The small molecule below binds the protein below.
Small molecule (SMILES): CC(=O)N[C@H]1CO[C@H](CO[C@@H]2O[C@@H](C)[C@@H](O)[C@@H](O)[C@@H]2O)[C@@H](O)[C@@H]1O

Binding-site contacts:
Ligand atom O3 contacts residue VAL178 of chain 1.B at 4.0 Å.
Ligand atom C4 contacts residue GLY181 of chain 1.B at 4.2 Å.
Ligand atom C3 contacts residue ASN144 of chain 1.B at 3.8 Å.
Ligand atom C3 contacts residue GLN121 of chain 1.B at 3.3 Å.
Ligand atom C7 contacts residue ASN144 of chain 1.B at 3.4 Å.
Ligand atom C5 contacts residue ASN144 of chain 1.B at 3.6 Å.
Ligand atom O4 contacts residue GLY181 of chain 1.B at 2.8 Å (h-bond).
Ligand atom C2 contacts residue ARG5 of chain 1.B at 4.5 Å.
Ligand atom O4 contacts residue ASN180 of chain 1.B at 2.9 Å (h-bond).
Ligand atom C4 contacts residue VAL178 of chain 1.B at 3.6 Å (hydrophobic).
Ligand atom O3 contacts residue CYS179 of chain 1.B at 3.4 Å.
Ligand atom N2 contacts residue ASN144 of chain 1.B at 3.0 Å (h-bond).
Ligand atom C2 contacts residue ASN144 of chain 1.B at 2.4 Å.
Ligand atom C3 contacts residue CYS122 of chain 1.B at 4.3 Å (hydrophobic).
Ligand atom C4 contacts residue CYS179 of chain 1.B at 4.2 Å (hydrophobic).
Ligand atom C2 contacts residue GLN121 of chain 1.B at 3.9 Å.
Ligand atom C1 contacts residue ASN144 of chain 1.B at 1.4 Å.
Ligand atom C3 contacts residue ASN180 of chain 1.B at 3.5 Å.
Ligand atom O3 contacts residue ASN180 of chain 1.B at 2.5 Å (h-bond).
Ligand atom C6 contacts residue VAL178 of chain 1.B at 3.7 Å (hydrophobic).
Ligand atom O5 contacts residue ASN144 of chain 1.B at 2.3 Å (h-bond).
Ligand atom O5 contacts residue LEU123 of chain 1.B at 4.4 Å.
Ligand atom C6 contacts residue TRP12 of chain 1.B at 3.6 Å (hydrophobic).
Ligand atom C2 contacts residue ASN180 of chain 1.B at 4.4 Å.
Ligand atom C5 contacts residue VAL178 of chain 1.B at 4.5 Å (hydrophobic).
Ligand atom C4 contacts residue ASN180 of chain 1.B at 3.6 Å.
Ligand atom O2 contacts residue ASN180 of chain 1.B at 4.3 Å.
Ligand atom C5 contacts residue LEU123 of chain 1.B at 4.2 Å (hydrophobic).
Ligand atom O2 contacts residue GLN121 of chain 1.B at 3.3 Å (h-bond).
Ligand atom C3 contacts residue VAL178 of chain 1.B at 4.0 Å (hydrophobic).
Ligand atom C1 contacts residue ARG5 of chain 1.B at 3.3 Å.
Ligand atom O4 contacts residue CYS179 of chain 1.B at 3.6 Å.
Ligand atom C4 contacts residue ASN144 of chain 1.B at 4.2 Å.
Ligand atom C5 contacts residue ARG5 of chain 1.B at 4.3 Å.
Ligand atom O3 contacts residue CYS122 of chain 1.B at 4.1 Å.
Ligand atom O7 contacts residue ASN144 of chain 1.B at 3.4 Å (h-bond).
Ligand atom O5 contacts residue ARG5 of chain 1.B at 4.0 Å.
Ligand atom C3 contacts residue CYS179 of chain 1.B at 4.3 Å (hydrophobic).
Ligand atom O3 contacts residue GLN121 of chain 1.B at 2.8 Å (h-bond).
Ligand atom O4 contacts residue VAL178 of chain 1.B at 3.9 Å.

Sequence of chain 1.B:
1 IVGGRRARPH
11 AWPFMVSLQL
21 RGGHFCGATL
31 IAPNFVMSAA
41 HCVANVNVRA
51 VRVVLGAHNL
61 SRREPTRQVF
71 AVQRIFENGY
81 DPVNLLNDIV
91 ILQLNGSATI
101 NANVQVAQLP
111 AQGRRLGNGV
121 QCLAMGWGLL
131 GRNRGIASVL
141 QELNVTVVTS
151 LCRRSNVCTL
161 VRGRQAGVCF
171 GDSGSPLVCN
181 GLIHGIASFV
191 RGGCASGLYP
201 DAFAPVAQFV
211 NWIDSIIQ